Binding-site contacts:
Ligand atom O7 contacts residue ASP67 of chain 30.E at 3.5 Å (salt-bridge).
Ligand atom C7 contacts residue ASN118 of chain 30.E at 3.1 Å.
Ligand atom C7 contacts residue TYR90 of chain 30.E at 4.1 Å (hydrophobic).
Ligand atom O5 contacts residue ASN118 of chain 30.E at 2.3 Å (h-bond).
Ligand atom C8 contacts residue ASP67 of chain 30.E at 4.0 Å.
Ligand atom N2 contacts residue TYR90 of chain 30.E at 4.4 Å.
Ligand atom C5 contacts residue ASN118 of chain 30.E at 3.6 Å.
Ligand atom C5 contacts residue THR89 of chain 30.E at 4.2 Å.
Ligand atom C8 contacts residue TYR90 of chain 30.E at 3.8 Å (hydrophobic).
Ligand atom O5 contacts residue THR120 of chain 30.E at 3.4 Å (h-bond).
Ligand atom N2 contacts residue ASN118 of chain 30.E at 2.9 Å (h-bond).
Ligand atom O4 contacts residue THR300 of chain 21.A at 4.5 Å.
Ligand atom C3 contacts residue ASN118 of chain 30.E at 3.8 Å.
Ligand atom O7 contacts residue SER66 of chain 30.E at 3.5 Å.
Ligand atom O7 contacts residue ASN118 of chain 30.E at 3.0 Å (h-bond).
Ligand atom C6 contacts residue PHE119 of chain 30.E at 3.8 Å (hydrophobic).
Ligand atom C1 contacts residue THR89 of chain 30.E at 4.4 Å.
Ligand atom O5 contacts residue THR89 of chain 30.E at 4.3 Å.
Ligand atom C7 contacts residue ASP67 of chain 30.E at 3.9 Å.
Ligand atom C4 contacts residue ASN118 of chain 30.E at 4.2 Å.
Ligand atom C1 contacts residue SER66 of chain 30.E at 4.5 Å.
Ligand atom O6 contacts residue PHE119 of chain 30.E at 4.0 Å.
Ligand atom O5 contacts residue PHE119 of chain 30.E at 3.8 Å.
Ligand atom C6 contacts residue THR89 of chain 30.E at 4.2 Å.
Ligand atom C5 contacts residue PHE119 of chain 30.E at 4.4 Å (hydrophobic).
Ligand atom C5 contacts residue THR120 of chain 30.E at 4.0 Å.
Ligand atom O5 contacts residue SER66 of chain 30.E at 4.4 Å.
Ligand atom C2 contacts residue ASN118 of chain 30.E at 2.5 Å.
Ligand atom C1 contacts residue ASN118 of chain 30.E at 1.4 Å.
Ligand atom C8 contacts residue ASN118 of chain 30.E at 4.4 Å.
Ligand atom C6 contacts residue THR120 of chain 30.E at 3.4 Å.
Ligand atom O6 contacts residue THR120 of chain 30.E at 2.5 Å (h-bond).

Sequence of chain 21.A:
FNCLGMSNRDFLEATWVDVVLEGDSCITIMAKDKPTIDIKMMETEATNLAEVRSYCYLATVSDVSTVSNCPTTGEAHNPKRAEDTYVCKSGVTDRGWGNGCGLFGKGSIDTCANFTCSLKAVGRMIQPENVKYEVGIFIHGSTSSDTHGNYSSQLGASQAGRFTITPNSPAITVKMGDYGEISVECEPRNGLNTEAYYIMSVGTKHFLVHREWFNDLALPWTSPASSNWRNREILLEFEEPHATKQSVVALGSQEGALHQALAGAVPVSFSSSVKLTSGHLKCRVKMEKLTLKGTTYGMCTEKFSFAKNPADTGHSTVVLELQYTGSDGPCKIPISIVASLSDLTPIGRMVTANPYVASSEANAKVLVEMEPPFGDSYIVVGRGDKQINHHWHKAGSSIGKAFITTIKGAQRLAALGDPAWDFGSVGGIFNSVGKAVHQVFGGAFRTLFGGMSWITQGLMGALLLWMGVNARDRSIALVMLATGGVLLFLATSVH

Sequence of chain 30.E:
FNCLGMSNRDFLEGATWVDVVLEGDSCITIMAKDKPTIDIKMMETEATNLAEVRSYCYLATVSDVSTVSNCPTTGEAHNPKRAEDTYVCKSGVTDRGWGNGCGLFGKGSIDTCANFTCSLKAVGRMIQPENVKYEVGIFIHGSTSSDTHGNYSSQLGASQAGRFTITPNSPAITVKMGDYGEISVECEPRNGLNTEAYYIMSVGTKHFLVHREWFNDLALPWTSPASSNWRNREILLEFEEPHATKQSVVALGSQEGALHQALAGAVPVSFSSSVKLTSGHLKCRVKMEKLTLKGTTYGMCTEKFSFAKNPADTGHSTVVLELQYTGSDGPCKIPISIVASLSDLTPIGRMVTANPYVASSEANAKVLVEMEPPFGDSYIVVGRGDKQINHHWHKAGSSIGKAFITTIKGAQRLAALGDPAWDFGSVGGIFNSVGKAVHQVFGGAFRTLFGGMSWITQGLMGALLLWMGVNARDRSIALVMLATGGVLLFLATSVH

A small-molecule ligand and the protein it binds are described below.
Small molecule (SMILES): CC(=O)N[C@@H]1[C@@H](O)[C@H](O)[C@@H](CO)O[C@H]1O